This protein binds this small molecule.
Small molecule (SMILES): Oc1cc(Cl)ccc1Oc1ccc(Cl)cc1Cl

Binding-site contacts:
Ligand atom C1 contacts residue TYR166 of chain 1.B at 4.0 Å (hydrophobic).
Ligand atom C1 contacts residue NAD1 of chain 1.E at 3.6 Å.
Ligand atom C4 contacts residue ALA217 of chain 1.B at 3.9 Å (hydrophobic).
Ligand atom C3 contacts residue ALA217 of chain 1.B at 4.0 Å (hydrophobic).
Ligand atom C6 contacts residue NAD1 of chain 1.E at 3.5 Å.
Ligand atom CL15 contacts residue LEU119 of chain 1.B at 3.7 Å.
Ligand atom O17 contacts residue NAD1 of chain 1.E at 2.6 Å (h-bond).
Ligand atom CL14 contacts residue PHE223 of chain 1.B at 3.9 Å.
Ligand atom C6 contacts residue TYR176 of chain 1.B at 3.5 Å (hydrophobic).
Ligand atom O17 contacts residue TYR176 of chain 1.B at 2.6 Å (h-bond).
Ligand atom C12 contacts residue ILE220 of chain 1.B at 3.7 Å (hydrophobic).
Ligand atom C3 contacts residue PHE223 of chain 1.B at 3.9 Å (hydrophobic).
Ligand atom CL15 contacts residue PHE113 of chain 1.B at 3.9 Å.
Ligand atom C8 contacts residue ALA216 of chain 1.B at 3.7 Å (hydrophobic).
Ligand atom CL14 contacts residue TYR166 of chain 1.B at 3.5 Å.
Ligand atom C10 contacts residue ALA112 of chain 1.B at 3.4 Å (hydrophobic).
Ligand atom O7 contacts residue NAD1 of chain 1.E at 3.1 Å (h-bond).
Ligand atom CL16 contacts residue ALA112 of chain 1.B at 3.6 Å.
Ligand atom C13 contacts residue ILE220 of chain 1.B at 3.8 Å (hydrophobic).
Ligand atom C9 contacts residue ALA216 of chain 1.B at 3.4 Å (hydrophobic).
Ligand atom C9 contacts residue ALA112 of chain 1.B at 3.9 Å (hydrophobic).
Ligand atom C4 contacts residue NAD1 of chain 1.E at 3.3 Å.
Ligand atom CL15 contacts residue ALA114 of chain 1.B at 3.3 Å.
Ligand atom CL16 contacts residue NAD1 of chain 1.E at 3.4 Å.
Ligand atom C5 contacts residue NAD1 of chain 1.E at 3.5 Å.
Ligand atom O17 contacts residue LYS183 of chain 1.B at 3.8 Å.
Ligand atom C13 contacts residue ALA216 of chain 1.B at 4.0 Å (hydrophobic).
Ligand atom CL14 contacts residue PRO211 of chain 1.B at 4.1 Å.
Ligand atom C2 contacts residue NAD1 of chain 1.E at 3.3 Å.
Ligand atom C8 contacts residue NAD1 of chain 1.E at 3.8 Å.
Ligand atom O7 contacts residue ALA216 of chain 1.B at 4.0 Å.
Ligand atom CL16 contacts residue ALA216 of chain 1.B at 3.5 Å.
Ligand atom CL14 contacts residue NAD1 of chain 1.E at 3.4 Å.
Ligand atom C3 contacts residue NAD1 of chain 1.E at 3.1 Å.
Ligand atom C12 contacts residue ALA216 of chain 1.B at 4.0 Å (hydrophobic).
Ligand atom C1 contacts residue TYR176 of chain 1.B at 3.4 Å (hydrophobic).
Ligand atom C12 contacts residue LEU119 of chain 1.B at 3.7 Å (hydrophobic).
Ligand atom C10 contacts residue PHE113 of chain 1.B at 4.1 Å (hydrophobic).
Ligand atom C9 contacts residue NAD1 of chain 1.E at 4.1 Å.
Ligand atom C10 contacts residue ALA216 of chain 1.B at 3.8 Å (hydrophobic).

Sequence of chain 1.B:
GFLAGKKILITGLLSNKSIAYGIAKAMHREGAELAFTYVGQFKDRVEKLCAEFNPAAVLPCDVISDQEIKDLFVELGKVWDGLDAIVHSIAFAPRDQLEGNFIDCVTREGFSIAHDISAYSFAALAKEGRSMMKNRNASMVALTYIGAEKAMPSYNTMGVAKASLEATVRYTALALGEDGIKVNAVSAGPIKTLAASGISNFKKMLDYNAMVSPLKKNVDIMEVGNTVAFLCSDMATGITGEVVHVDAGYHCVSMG